This small molecule binds to this protein.
Small molecule (SMILES): CC(=O)N[C@H]1[C@H](O[C@H]2[C@H](O)[C@@H](NC(C)=O)CO[C@@H]2CO)O[C@H](CO)[C@@H](O)[C@@H]1O

Sequence of chain 55.H:
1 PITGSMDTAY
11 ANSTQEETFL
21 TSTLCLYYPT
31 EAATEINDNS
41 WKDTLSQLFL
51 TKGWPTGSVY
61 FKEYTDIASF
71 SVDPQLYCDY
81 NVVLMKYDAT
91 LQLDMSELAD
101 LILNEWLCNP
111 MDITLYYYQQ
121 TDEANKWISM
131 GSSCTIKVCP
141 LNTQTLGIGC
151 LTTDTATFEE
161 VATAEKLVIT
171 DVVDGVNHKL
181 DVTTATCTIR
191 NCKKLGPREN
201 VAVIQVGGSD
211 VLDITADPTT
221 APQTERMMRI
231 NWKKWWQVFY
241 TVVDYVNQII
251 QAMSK

Binding-site contacts:
Ligand atom C2 contacts residue ASN12 of chain 55.H at 3.2 Å.
Ligand atom C1 contacts residue ASN12 of chain 55.H at 2.2 Å.
Ligand atom C7 contacts residue ASN12 of chain 55.H at 3.9 Å.
Ligand atom N2 contacts residue ASN12 of chain 55.H at 3.8 Å.
Ligand atom O5 contacts residue ASN12 of chain 55.H at 2.7 Å (h-bond).
Ligand atom C5 contacts residue ASN12 of chain 55.H at 4.1 Å.
Ligand atom O7 contacts residue ASN12 of chain 55.H at 3.6 Å.